Binding-site contacts:
Ligand atom C7 contacts residue ASN483 of chain 1.D at 3.4 Å.
Ligand atom C5 contacts residue THR485 of chain 1.D at 4.2 Å.
Ligand atom O5 contacts residue THR485 of chain 1.D at 4.0 Å.
Ligand atom C1 contacts residue ASN483 of chain 1.D at 1.4 Å.
Ligand atom C5 contacts residue ASN483 of chain 1.D at 3.7 Å.
Ligand atom O6 contacts residue THR485 of chain 1.D at 3.0 Å (h-bond).
Ligand atom C6 contacts residue THR485 of chain 1.D at 3.1 Å.
Ligand atom C8 contacts residue GLY479 of chain 1.D at 4.3 Å.
Ligand atom O5 contacts residue ASN483 of chain 1.D at 2.4 Å (h-bond).
Ligand atom N2 contacts residue ASN483 of chain 1.D at 2.9 Å (h-bond).
Ligand atom C4 contacts residue ASN483 of chain 1.D at 4.3 Å.
Ligand atom C2 contacts residue ASN483 of chain 1.D at 2.5 Å.
Ligand atom C8 contacts residue ASN483 of chain 1.D at 3.6 Å.
Ligand atom C3 contacts residue ASN483 of chain 1.D at 3.8 Å.
Ligand atom O7 contacts residue ASN483 of chain 1.D at 4.3 Å.

A protein and the small-molecule ligand that binds it are described below.
Small molecule (SMILES): CC(=O)N[C@@H]1[C@@H](O)[C@H](O)[C@@H](CO)O[C@H]1O

Sequence of chain 1.D:
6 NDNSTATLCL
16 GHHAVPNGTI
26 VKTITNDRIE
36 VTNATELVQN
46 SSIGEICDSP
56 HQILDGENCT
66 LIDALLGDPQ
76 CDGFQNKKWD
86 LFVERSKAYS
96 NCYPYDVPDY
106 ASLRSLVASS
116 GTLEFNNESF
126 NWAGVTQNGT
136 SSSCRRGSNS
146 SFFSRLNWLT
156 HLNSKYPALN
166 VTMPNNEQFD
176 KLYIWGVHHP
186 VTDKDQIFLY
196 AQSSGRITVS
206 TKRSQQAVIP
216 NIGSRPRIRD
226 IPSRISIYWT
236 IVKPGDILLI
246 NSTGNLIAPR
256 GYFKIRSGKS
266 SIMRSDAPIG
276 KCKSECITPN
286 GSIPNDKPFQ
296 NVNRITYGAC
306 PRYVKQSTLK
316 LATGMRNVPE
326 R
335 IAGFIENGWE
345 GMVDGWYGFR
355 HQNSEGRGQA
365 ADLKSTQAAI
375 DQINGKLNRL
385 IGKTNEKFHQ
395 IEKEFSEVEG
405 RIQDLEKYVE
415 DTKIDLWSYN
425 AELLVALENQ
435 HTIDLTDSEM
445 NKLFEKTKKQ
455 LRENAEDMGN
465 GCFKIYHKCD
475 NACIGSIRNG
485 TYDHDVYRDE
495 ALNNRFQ